The protein below binds the small molecule below.
Small molecule (SMILES): CC(=O)N[C@@H]1[C@@H](O)[C@H](O)[C@@H](CO)O[C@H]1O

Binding-site contacts:
Ligand atom C3 contacts residue ASN121 of chain 1.A at 3.8 Å.
Ligand atom O7 contacts residue ASN121 of chain 1.A at 3.8 Å.
Ligand atom C8 contacts residue GLU169 of chain 1.A at 3.6 Å.
Ligand atom C8 contacts residue VAL120 of chain 1.A at 4.3 Å (hydrophobic).
Ligand atom N2 contacts residue ASN121 of chain 1.A at 2.9 Å (h-bond).
Ligand atom C8 contacts residue HIS170 of chain 1.A at 4.0 Å.
Ligand atom C7 contacts residue GLU169 of chain 1.A at 3.9 Å.
Ligand atom C8 contacts residue VAL119 of chain 1.A at 3.6 Å (hydrophobic).
Ligand atom C8 contacts residue TRP171 of chain 1.A at 3.7 Å (hydrophobic).
Ligand atom C5 contacts residue ASN121 of chain 1.A at 3.6 Å.
Ligand atom C7 contacts residue ASN121 of chain 1.A at 3.6 Å.
Ligand atom O3 contacts residue TYR19 of chain 1.A at 4.3 Å.
Ligand atom C4 contacts residue ASN121 of chain 1.A at 4.2 Å.
Ligand atom O5 contacts residue GLU169 of chain 1.A at 4.0 Å.
Ligand atom C1 contacts residue ASN121 of chain 1.A at 1.4 Å.
Ligand atom C2 contacts residue ASN121 of chain 1.A at 2.4 Å.
Ligand atom O7 contacts residue HIS170 of chain 1.A at 4.1 Å.
Ligand atom O5 contacts residue ASN121 of chain 1.A at 2.3 Å (h-bond).
Ligand atom C1 contacts residue GLU169 of chain 1.A at 4.1 Å.
Ligand atom O7 contacts residue GLU169 of chain 1.A at 3.5 Å.
Ligand atom C7 contacts residue TRP171 of chain 1.A at 4.2 Å (hydrophobic).

Sequence of chain 1.A:
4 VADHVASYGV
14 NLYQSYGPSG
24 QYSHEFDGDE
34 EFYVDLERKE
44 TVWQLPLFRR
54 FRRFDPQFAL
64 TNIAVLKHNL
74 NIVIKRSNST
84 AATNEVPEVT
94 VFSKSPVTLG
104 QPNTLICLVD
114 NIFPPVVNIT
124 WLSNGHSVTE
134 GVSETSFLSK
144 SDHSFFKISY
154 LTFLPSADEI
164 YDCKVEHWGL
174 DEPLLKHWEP